Sequence of chain 2.A:
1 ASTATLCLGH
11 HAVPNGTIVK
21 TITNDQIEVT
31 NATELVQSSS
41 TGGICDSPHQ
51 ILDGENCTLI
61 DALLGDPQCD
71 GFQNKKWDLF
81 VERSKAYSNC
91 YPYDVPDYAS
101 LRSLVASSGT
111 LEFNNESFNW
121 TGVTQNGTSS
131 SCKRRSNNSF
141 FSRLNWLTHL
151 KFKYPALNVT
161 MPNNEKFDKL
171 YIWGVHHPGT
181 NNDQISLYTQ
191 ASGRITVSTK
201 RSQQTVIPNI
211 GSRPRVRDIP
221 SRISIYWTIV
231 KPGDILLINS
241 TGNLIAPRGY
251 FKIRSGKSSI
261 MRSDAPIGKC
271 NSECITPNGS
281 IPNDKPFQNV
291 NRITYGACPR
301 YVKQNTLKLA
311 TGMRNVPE

Binding-site contacts:
Ligand atom O3 contacts residue SER212 of chain 2.A at 4.0 Å.
Ligand atom C4 contacts residue ASN158 of chain 3.A at 4.2 Å.
Ligand atom C7 contacts residue ARG215 of chain 2.A at 3.6 Å.
Ligand atom O7 contacts residue PRO214 of chain 2.A at 3.5 Å.
Ligand atom C8 contacts residue ARG215 of chain 2.A at 3.2 Å.
Ligand atom C8 contacts residue SER212 of chain 2.A at 3.5 Å.
Ligand atom C2 contacts residue SER212 of chain 2.A at 4.2 Å.
Ligand atom C8 contacts residue ARG213 of chain 2.A at 3.5 Å.
Ligand atom O7 contacts residue NAG1 of chain 3.E at 4.4 Å.
Ligand atom O7 contacts residue ASN158 of chain 3.A at 4.0 Å.
Ligand atom C7 contacts residue ASN158 of chain 3.A at 3.7 Å.
Ligand atom O5 contacts residue ASN158 of chain 3.A at 2.3 Å (h-bond).
Ligand atom O6 contacts residue ASN158 of chain 3.A at 4.5 Å.
Ligand atom C8 contacts residue NAG1 of chain 3.E at 4.0 Å.
Ligand atom C4 contacts residue ARG215 of chain 2.A at 4.3 Å.
Ligand atom N2 contacts residue ASN158 of chain 3.A at 3.0 Å (h-bond).
Ligand atom C5 contacts residue ASN158 of chain 3.A at 3.6 Å.
Ligand atom C8 contacts residue PRO214 of chain 2.A at 3.8 Å (hydrophobic).
Ligand atom C6 contacts residue ARG215 of chain 2.A at 4.3 Å.
Ligand atom C1 contacts residue ASN158 of chain 3.A at 1.4 Å.
Ligand atom O6 contacts residue THR160 of chain 3.A at 3.7 Å.
Ligand atom O5 contacts residue ARG215 of chain 2.A at 4.5 Å.
Ligand atom C7 contacts residue NAG1 of chain 3.E at 4.4 Å.
Ligand atom C8 contacts residue SER212 of chain 2.A at 4.2 Å.
Ligand atom C2 contacts residue ASN158 of chain 3.A at 2.5 Å.
Ligand atom C2 contacts residue ARG215 of chain 2.A at 4.1 Å.
Ligand atom O5 contacts residue ARG215 of chain 2.A at 4.2 Å.
Ligand atom O7 contacts residue ARG215 of chain 2.A at 3.6 Å (salt-bridge).
Ligand atom C7 contacts residue PRO214 of chain 2.A at 4.1 Å (hydrophobic).
Ligand atom C7 contacts residue SER212 of chain 2.A at 3.9 Å.
Ligand atom C8 contacts residue GLY179 of chain 2.A at 4.5 Å.
Ligand atom N2 contacts residue SER212 of chain 2.A at 3.4 Å.
Ligand atom C3 contacts residue ASN158 of chain 3.A at 3.8 Å.
Ligand atom C3 contacts residue SER212 of chain 2.A at 3.8 Å.
Ligand atom C1 contacts residue ARG215 of chain 2.A at 4.4 Å.

Sequence of chain 3.A:
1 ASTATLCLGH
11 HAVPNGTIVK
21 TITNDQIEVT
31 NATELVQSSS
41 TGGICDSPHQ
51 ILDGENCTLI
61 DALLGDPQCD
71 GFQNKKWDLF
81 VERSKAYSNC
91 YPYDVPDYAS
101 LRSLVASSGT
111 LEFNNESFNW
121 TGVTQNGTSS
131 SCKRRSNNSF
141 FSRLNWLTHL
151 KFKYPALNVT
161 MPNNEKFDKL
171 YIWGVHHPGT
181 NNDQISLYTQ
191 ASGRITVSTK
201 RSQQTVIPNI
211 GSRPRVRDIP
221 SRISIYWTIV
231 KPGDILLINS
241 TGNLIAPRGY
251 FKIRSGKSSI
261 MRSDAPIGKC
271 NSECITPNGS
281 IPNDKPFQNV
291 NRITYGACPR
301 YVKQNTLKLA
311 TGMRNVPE

A protein and the small-molecule ligand that binds it are described below.
Small molecule (SMILES): CC(=O)N[C@H]1[C@@H](O[C@H]2[C@H](O)[C@@H](NC(C)=O)CO[C@@H]2CO)O[C@H](CO)[C@@H](O[C@H]2O[C@H](CO)[C@@H](O)[C@H](O)[C@@H]2O)[C@@H]1O